Sequence of chain 1.B:
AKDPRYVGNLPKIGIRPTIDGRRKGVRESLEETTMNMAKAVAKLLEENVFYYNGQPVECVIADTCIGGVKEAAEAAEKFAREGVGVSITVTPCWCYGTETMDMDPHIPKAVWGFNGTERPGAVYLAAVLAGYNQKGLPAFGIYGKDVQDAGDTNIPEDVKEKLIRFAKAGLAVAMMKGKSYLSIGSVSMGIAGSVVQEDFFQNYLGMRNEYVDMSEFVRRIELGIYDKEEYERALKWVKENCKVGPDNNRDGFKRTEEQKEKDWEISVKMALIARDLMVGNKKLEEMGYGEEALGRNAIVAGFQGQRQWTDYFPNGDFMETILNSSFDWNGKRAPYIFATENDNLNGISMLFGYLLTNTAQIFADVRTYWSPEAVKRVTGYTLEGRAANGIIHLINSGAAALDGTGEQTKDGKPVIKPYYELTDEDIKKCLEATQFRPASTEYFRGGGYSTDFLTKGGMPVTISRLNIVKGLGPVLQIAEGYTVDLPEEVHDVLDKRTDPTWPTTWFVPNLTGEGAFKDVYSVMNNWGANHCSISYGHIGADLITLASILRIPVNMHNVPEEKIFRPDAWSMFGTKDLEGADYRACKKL

The small molecule below binds the protein below.
Small molecule (SMILES): C[C@H](O)[C@@H](O)[C@@H](O)[C@H](O)CO

Sequence of chain 1.A:
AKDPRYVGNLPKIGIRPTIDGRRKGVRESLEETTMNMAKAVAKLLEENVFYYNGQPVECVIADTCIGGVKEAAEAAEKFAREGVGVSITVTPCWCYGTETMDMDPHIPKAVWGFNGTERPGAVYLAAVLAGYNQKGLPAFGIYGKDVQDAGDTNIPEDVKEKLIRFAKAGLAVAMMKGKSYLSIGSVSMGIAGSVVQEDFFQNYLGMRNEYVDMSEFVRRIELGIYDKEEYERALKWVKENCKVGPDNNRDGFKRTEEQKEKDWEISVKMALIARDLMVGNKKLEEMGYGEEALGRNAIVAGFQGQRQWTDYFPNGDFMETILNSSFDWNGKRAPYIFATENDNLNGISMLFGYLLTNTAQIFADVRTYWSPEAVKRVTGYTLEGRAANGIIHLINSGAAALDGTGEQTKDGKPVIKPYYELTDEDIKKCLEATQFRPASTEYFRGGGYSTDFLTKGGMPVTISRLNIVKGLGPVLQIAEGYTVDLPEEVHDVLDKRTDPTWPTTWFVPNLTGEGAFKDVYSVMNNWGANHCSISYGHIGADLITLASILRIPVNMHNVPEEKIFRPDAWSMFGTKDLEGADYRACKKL

Binding-site contacts:
Ligand atom C6 contacts residue GLN307 of chain 1.A at 3.6 Å.
Ligand atom C5 contacts residue GLN307 of chain 1.A at 3.7 Å.
Ligand atom C5 contacts residue TRP95 of chain 1.B at 4.1 Å (hydrophobic).
Ligand atom C2 contacts residue SER398 of chain 1.A at 4.0 Å.
Ligand atom O1 contacts residue ASP366 of chain 1.A at 3.1 Å (salt-bridge).
Ligand atom O4 contacts residue SER398 of chain 1.A at 3.0 Å.
Ligand atom O4 contacts residue PHE445 of chain 1.A at 4.1 Å.
Ligand atom C3 contacts residue GLU342 of chain 1.A at 4.1 Å.
Ligand atom O3 contacts residue PRO121 of chain 1.B at 3.8 Å.
Ligand atom O5 contacts residue ARG23 of chain 1.B at 2.7 Å (salt-bridge).
Ligand atom O3 contacts residue TRP95 of chain 1.B at 3.0 Å.
Ligand atom O1 contacts residue GLU342 of chain 1.A at 3.5 Å (salt-bridge).
Ligand atom O5 contacts residue MET190 of chain 1.A at 3.7 Å.
Ligand atom C2 contacts residue GLU342 of chain 1.A at 3.3 Å.
Ligand atom C1 contacts residue GLU342 of chain 1.A at 3.7 Å.
Ligand atom O1 contacts residue ASN531 of chain 1.A at 3.1 Å (h-bond).
Ligand atom C1 contacts residue TRP95 of chain 1.B at 3.6 Å (hydrophobic).
Ligand atom O5 contacts residue GLN307 of chain 1.A at 2.8 Å (h-bond).
Ligand atom O2 contacts residue MN1 of chain 1.E at 2.5 Å.
Ligand atom C1 contacts residue VAL124 of chain 1.B at 4.0 Å (hydrophobic).
Ligand atom C1 contacts residue ASP366 of chain 1.A at 3.8 Å.
Ligand atom C4 contacts residue SER398 of chain 1.A at 3.7 Å.
Ligand atom O1 contacts residue VAL124 of chain 1.B at 3.7 Å.
Ligand atom O1 contacts residue MN1 of chain 1.E at 2.1 Å.
Ligand atom C2 contacts residue ASP366 of chain 1.A at 3.8 Å.
Ligand atom C6 contacts residue PHE445 of chain 1.A at 3.7 Å (hydrophobic).
Ligand atom C1 contacts residue MN1 of chain 1.E at 2.9 Å.
Ligand atom O4 contacts residue GLN307 of chain 1.A at 2.9 Å (h-bond).
Ligand atom C3 contacts residue TRP95 of chain 1.B at 3.8 Å (hydrophobic).
Ligand atom C2 contacts residue MN1 of chain 1.E at 2.8 Å.
Ligand atom C6 contacts residue ARG23 of chain 1.B at 3.7 Å.
Ligand atom O1 contacts residue HIS532 of chain 1.A at 3.1 Å (h-bond).
Ligand atom C6 contacts residue TYR444 of chain 1.A at 3.4 Å (hydrophobic).
Ligand atom C4 contacts residue GLN307 of chain 1.A at 4.1 Å.
Ligand atom C1 contacts residue ASN531 of chain 1.A at 4.0 Å.
Ligand atom O5 contacts residue TRP95 of chain 1.B at 3.5 Å.
Ligand atom C5 contacts residue ARG23 of chain 1.B at 3.5 Å.
Ligand atom O2 contacts residue ASP366 of chain 1.A at 2.6 Å (salt-bridge).
Ligand atom O4 contacts residue GLU342 of chain 1.A at 3.4 Å (salt-bridge).
Ligand atom O2 contacts residue SER398 of chain 1.A at 3.6 Å.